Sequence of chain 1.J:
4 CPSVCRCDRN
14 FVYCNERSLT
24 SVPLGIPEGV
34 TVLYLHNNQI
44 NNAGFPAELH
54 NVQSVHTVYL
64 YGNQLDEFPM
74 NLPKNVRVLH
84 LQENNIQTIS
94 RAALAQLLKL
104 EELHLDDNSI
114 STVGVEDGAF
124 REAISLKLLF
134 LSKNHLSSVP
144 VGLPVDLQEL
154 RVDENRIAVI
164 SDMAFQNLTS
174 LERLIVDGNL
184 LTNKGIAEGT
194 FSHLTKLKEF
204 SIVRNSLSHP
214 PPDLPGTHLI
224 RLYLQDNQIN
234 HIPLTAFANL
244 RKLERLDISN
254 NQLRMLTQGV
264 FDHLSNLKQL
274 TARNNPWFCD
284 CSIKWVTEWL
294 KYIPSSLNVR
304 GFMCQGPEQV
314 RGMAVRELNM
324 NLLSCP

The small molecule below binds the protein below.
Small molecule (SMILES): CC(=O)N[C@@H]1[C@@H](O)[C@H](O)[C@@H](CO)O[C@H]1O

Binding-site contacts:
Ligand atom C8 contacts residue ASN170 of chain 1.J at 3.9 Å.
Ligand atom O7 contacts residue ASN170 of chain 1.J at 3.4 Å (h-bond).
Ligand atom C7 contacts residue ASN170 of chain 1.J at 3.2 Å.
Ligand atom O5 contacts residue ASN170 of chain 1.J at 4.2 Å.
Ligand atom C1 contacts residue GLN169 of chain 1.J at 4.5 Å.
Ligand atom N2 contacts residue ASN170 of chain 1.J at 3.2 Å (h-bond).
Ligand atom C1 contacts residue ASN170 of chain 1.J at 3.2 Å.
Ligand atom C2 contacts residue ASN170 of chain 1.J at 3.5 Å.